The protein below binds the small molecule below.
Small molecule (SMILES): N[C@@H](Cc1c[nH]c2ccccc12)C(=O)O

Sequence of chain 1.B:
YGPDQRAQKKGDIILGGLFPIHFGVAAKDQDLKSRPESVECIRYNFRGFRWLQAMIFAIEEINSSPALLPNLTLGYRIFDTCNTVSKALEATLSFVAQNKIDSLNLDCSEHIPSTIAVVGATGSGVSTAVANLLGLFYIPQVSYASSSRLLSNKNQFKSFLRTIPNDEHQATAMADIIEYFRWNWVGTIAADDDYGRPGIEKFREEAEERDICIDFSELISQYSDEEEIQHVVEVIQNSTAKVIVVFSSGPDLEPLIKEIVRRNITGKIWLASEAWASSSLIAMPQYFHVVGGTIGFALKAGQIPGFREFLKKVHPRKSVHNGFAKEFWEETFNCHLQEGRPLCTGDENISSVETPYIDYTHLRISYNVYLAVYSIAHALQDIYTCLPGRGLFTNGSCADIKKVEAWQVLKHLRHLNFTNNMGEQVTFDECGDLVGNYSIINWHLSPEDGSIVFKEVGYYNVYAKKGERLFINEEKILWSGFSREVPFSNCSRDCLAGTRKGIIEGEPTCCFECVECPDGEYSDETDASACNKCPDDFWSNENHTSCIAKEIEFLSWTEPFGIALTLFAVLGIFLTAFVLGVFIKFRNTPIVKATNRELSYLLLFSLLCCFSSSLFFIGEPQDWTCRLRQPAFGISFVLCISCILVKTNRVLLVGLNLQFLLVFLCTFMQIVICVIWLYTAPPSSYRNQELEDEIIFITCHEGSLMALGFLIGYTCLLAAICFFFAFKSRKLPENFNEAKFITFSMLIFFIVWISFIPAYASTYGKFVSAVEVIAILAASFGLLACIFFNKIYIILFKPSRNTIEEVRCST

Binding-site contacts:
Ligand atom CH2 contacts residue ARG74 of chain 1.B at 4.0 Å.
Ligand atom CD2 contacts residue THR153 of chain 1.B at 3.7 Å.
Ligand atom CZ3 contacts residue THR153 of chain 1.B at 4.2 Å.
Ligand atom CD1 contacts residue ALA176 of chain 1.B at 3.8 Å (hydrophobic).
Ligand atom CB contacts residue ALA176 of chain 1.B at 3.3 Å (hydrophobic).
Ligand atom CE2 contacts residue ALA306 of chain 1.B at 4.0 Å (hydrophobic).
Ligand atom O contacts residue TYR226 of chain 1.B at 4.0 Å.
Ligand atom CB contacts residue THR153 of chain 1.B at 3.4 Å.
Ligand atom NE1 contacts residue GLU305 of chain 1.B at 3.5 Å (salt-bridge).
Ligand atom CG contacts residue ALA176 of chain 1.B at 3.9 Å (hydrophobic).
Ligand atom N contacts residue SER178 of chain 1.B at 3.3 Å (h-bond).
Ligand atom OXT contacts residue SER177 of chain 1.B at 3.9 Å.
Ligand atom CA contacts residue ALA176 of chain 1.B at 3.5 Å (hydrophobic).
Ligand atom CA contacts residue THR153 of chain 1.B at 4.1 Å.
Ligand atom N contacts residue TYR226 of chain 1.B at 3.7 Å.
Ligand atom C contacts residue THR153 of chain 1.B at 3.7 Å.
Ligand atom CZ2 contacts residue ALA306 of chain 1.B at 3.7 Å (hydrophobic).
Ligand atom CG contacts residue THR153 of chain 1.B at 3.9 Å.
Ligand atom CH2 contacts residue TRP78 of chain 1.B at 4.2 Å (hydrophobic).
Ligand atom OXT contacts residue SER155 of chain 1.B at 2.9 Å (h-bond).
Ligand atom O contacts residue SER155 of chain 1.B at 3.3 Å (h-bond).
Ligand atom C contacts residue ALA176 of chain 1.B at 3.9 Å (hydrophobic).
Ligand atom OXT contacts residue THR153 of chain 1.B at 4.2 Å.
Ligand atom NE1 contacts residue ALA306 of chain 1.B at 4.1 Å.
Ligand atom N contacts residue ALA176 of chain 1.B at 3.0 Å (h-bond).
Ligand atom C contacts residue SER155 of chain 1.B at 3.8 Å.
Ligand atom CE3 contacts residue THR153 of chain 1.B at 3.5 Å.
Ligand atom OXT contacts residue SER178 of chain 1.B at 3.3 Å (h-bond).
Ligand atom CD1 contacts residue GLU305 of chain 1.B at 3.5 Å.
Ligand atom O contacts residue GLY154 of chain 1.B at 3.3 Å.
Ligand atom CA contacts residue TYR226 of chain 1.B at 4.0 Å (hydrophobic).
Ligand atom CH2 contacts residue ALA306 of chain 1.B at 3.8 Å (hydrophobic).
Ligand atom O contacts residue THR153 of chain 1.B at 3.4 Å (h-bond).
Ligand atom NE1 contacts residue ILE424 of chain 1.B at 4.2 Å.
Ligand atom CG contacts residue ALA306 of chain 1.B at 4.3 Å (hydrophobic).
Ligand atom OXT contacts residue ALA176 of chain 1.B at 3.8 Å.
Ligand atom OXT contacts residue TYR226 of chain 1.B at 3.2 Å.
Ligand atom CD2 contacts residue ALA306 of chain 1.B at 4.2 Å (hydrophobic).
Ligand atom C contacts residue TYR226 of chain 1.B at 3.6 Å (hydrophobic).
Ligand atom CZ2 contacts residue ARG74 of chain 1.B at 4.0 Å.